A protein and the small-molecule ligand that binds it are described below.
Small molecule (SMILES): OC[C@H]1O[C@@H](O)[C@H](O)[C@@H](O)[C@H]1O

Sequence of chain 1.A:
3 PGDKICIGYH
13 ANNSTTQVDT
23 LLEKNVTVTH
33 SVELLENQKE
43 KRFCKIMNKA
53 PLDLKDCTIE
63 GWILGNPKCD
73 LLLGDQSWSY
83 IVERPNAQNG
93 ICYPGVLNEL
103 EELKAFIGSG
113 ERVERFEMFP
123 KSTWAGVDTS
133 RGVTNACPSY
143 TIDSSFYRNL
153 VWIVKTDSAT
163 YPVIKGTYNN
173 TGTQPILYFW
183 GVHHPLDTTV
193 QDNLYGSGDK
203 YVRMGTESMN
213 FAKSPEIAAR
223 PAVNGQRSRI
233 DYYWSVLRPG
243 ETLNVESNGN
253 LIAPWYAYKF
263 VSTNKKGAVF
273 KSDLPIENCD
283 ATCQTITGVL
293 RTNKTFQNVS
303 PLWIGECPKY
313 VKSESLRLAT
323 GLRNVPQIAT

Binding-site contacts:
Ligand atom C2 contacts residue GLY227 of chain 1.A at 4.4 Å.
Ligand atom C5 contacts residue SIA1 of chain 1.I at 3.7 Å.
Ligand atom C5 contacts residue GLN228 of chain 1.A at 4.3 Å.
Ligand atom C3 contacts residue GLY227 of chain 1.A at 3.1 Å.
Ligand atom C4 contacts residue GLY227 of chain 1.A at 3.7 Å.
Ligand atom C6 contacts residue SIA1 of chain 1.I at 2.8 Å.
Ligand atom O5 contacts residue SIA1 of chain 1.I at 4.3 Å.
Ligand atom O6 contacts residue SIA1 of chain 1.I at 1.6 Å.
Ligand atom C4 contacts residue GLN228 of chain 1.A at 4.5 Å.
Ligand atom O3 contacts residue GLY227 of chain 1.A at 3.1 Å (h-bond).